Sequence of chain 7.V:
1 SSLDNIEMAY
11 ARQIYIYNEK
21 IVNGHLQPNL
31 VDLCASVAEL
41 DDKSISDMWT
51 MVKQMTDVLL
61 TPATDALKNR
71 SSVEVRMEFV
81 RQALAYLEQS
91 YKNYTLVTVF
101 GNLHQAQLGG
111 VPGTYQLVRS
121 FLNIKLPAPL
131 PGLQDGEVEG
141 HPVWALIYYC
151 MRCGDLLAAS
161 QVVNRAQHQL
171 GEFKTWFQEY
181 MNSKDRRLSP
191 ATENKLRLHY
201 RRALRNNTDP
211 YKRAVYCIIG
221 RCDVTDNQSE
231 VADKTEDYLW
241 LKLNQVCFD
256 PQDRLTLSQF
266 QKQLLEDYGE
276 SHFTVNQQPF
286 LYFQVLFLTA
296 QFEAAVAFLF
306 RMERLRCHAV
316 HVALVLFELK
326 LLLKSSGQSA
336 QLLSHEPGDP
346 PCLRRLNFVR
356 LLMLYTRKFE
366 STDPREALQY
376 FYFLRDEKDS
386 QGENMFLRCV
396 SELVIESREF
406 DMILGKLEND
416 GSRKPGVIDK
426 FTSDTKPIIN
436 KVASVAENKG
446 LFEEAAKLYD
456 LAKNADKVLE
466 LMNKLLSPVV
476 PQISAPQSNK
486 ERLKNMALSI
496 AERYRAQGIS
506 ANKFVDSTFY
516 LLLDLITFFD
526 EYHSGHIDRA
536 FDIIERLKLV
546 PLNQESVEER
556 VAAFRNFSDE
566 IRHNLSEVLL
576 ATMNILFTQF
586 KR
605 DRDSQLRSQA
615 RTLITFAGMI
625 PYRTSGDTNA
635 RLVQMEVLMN

Binding-site contacts:
Ligand atom CA contacts residue ASN227 of chain 7.V at 3.7 Å.
Ligand atom CG2 contacts residue ASN281 of chain 7.V at 3.6 Å.
Ligand atom CG contacts residue TYR273 of chain 7.V at 3.6 Å (hydrophobic).
Ligand atom O contacts residue TYR94 of chain 7.V at 2.9 Å.
Ligand atom O contacts residue THR235 of chain 7.V at 3.0 Å (h-bond).
Ligand atom CB contacts residue LEU286 of chain 7.V at 3.9 Å (hydrophobic).
Ligand atom O contacts residue ASN281 of chain 7.V at 2.6 Å (h-bond).
Ligand atom CG contacts residue LYS234 of chain 7.V at 3.3 Å.
Ligand atom CG1 contacts residue VAL280 of chain 7.V at 4.0 Å (hydrophobic).
Ligand atom CB contacts residue TYR238 of chain 7.V at 3.6 Å (hydrophobic).
Ligand atom CG2 contacts residue PHE278 of chain 7.V at 3.7 Å (hydrophobic).
Ligand atom CD contacts residue TYR273 of chain 7.V at 3.3 Å (hydrophobic).
Ligand atom CD1 contacts residue TYR94 of chain 7.V at 3.5 Å (hydrophobic).
Ligand atom CD contacts residue HIS277 of chain 7.V at 3.9 Å.
Ligand atom CD1 contacts residue TYR91 of chain 7.V at 3.9 Å (hydrophobic).
Ligand atom CG contacts residue ASP233 of chain 7.V at 3.0 Å.
Ligand atom O contacts residue ASN227 of chain 7.V at 3.6 Å.
Ligand atom C contacts residue TYR94 of chain 7.V at 4.0 Å (hydrophobic).
Ligand atom N contacts residue THR235 of chain 7.V at 3.5 Å (h-bond).
Ligand atom CG contacts residue HIS277 of chain 7.V at 3.8 Å.
Ligand atom CG2 contacts residue GLU236 of chain 7.V at 3.3 Å.
Ligand atom CA contacts residue THR235 of chain 7.V at 3.6 Å.
Ligand atom N contacts residue TYR273 of chain 7.V at 3.9 Å.
Ligand atom N contacts residue THR235 of chain 7.V at 3.9 Å.
Ligand atom O contacts residue LYS234 of chain 7.V at 3.6 Å.
Ligand atom C contacts residue THR235 of chain 7.V at 3.6 Å.
Ligand atom O contacts residue LEU286 of chain 7.V at 3.2 Å.
Ligand atom C contacts residue THR235 of chain 7.V at 3.6 Å.
Ligand atom N contacts residue ASN227 of chain 7.V at 3.0 Å (h-bond).
Ligand atom C contacts residue ASN227 of chain 7.V at 3.5 Å.
Ligand atom C contacts residue THR235 of chain 7.V at 3.6 Å.
Ligand atom CG2 contacts residue LEU286 of chain 7.V at 3.7 Å (hydrophobic).
Ligand atom CG1 contacts residue TYR94 of chain 7.V at 3.8 Å (hydrophobic).
Ligand atom O contacts residue HIS277 of chain 7.V at 3.4 Å.
Ligand atom O contacts residue THR235 of chain 7.V at 3.1 Å (h-bond).
Ligand atom CB contacts residue HIS277 of chain 7.V at 3.7 Å.
Ligand atom C contacts residue LEU286 of chain 7.V at 3.8 Å (hydrophobic).
Ligand atom C contacts residue ASN281 of chain 7.V at 3.8 Å.
Ligand atom CG2 contacts residue HIS277 of chain 7.V at 3.3 Å.
Ligand atom CB contacts residue ASP233 of chain 7.V at 3.0 Å.

The protein below binds the small molecule below.
Small molecule (SMILES): CC[C@H](C)[C@H](NC(=O)[C@H](CO)NC(=O)[C@H](CCCN=C(N)N)NC(=O)[C@@H](NC(=O)[C@@H]1CCCN1C(=O)[C@@H]1CCCN1C(=O)[C@H](C)N)C(C)C)C(=O)N[C@H](C=O)Cc1ccc(O)cc1